Sequence of chain 1.D:
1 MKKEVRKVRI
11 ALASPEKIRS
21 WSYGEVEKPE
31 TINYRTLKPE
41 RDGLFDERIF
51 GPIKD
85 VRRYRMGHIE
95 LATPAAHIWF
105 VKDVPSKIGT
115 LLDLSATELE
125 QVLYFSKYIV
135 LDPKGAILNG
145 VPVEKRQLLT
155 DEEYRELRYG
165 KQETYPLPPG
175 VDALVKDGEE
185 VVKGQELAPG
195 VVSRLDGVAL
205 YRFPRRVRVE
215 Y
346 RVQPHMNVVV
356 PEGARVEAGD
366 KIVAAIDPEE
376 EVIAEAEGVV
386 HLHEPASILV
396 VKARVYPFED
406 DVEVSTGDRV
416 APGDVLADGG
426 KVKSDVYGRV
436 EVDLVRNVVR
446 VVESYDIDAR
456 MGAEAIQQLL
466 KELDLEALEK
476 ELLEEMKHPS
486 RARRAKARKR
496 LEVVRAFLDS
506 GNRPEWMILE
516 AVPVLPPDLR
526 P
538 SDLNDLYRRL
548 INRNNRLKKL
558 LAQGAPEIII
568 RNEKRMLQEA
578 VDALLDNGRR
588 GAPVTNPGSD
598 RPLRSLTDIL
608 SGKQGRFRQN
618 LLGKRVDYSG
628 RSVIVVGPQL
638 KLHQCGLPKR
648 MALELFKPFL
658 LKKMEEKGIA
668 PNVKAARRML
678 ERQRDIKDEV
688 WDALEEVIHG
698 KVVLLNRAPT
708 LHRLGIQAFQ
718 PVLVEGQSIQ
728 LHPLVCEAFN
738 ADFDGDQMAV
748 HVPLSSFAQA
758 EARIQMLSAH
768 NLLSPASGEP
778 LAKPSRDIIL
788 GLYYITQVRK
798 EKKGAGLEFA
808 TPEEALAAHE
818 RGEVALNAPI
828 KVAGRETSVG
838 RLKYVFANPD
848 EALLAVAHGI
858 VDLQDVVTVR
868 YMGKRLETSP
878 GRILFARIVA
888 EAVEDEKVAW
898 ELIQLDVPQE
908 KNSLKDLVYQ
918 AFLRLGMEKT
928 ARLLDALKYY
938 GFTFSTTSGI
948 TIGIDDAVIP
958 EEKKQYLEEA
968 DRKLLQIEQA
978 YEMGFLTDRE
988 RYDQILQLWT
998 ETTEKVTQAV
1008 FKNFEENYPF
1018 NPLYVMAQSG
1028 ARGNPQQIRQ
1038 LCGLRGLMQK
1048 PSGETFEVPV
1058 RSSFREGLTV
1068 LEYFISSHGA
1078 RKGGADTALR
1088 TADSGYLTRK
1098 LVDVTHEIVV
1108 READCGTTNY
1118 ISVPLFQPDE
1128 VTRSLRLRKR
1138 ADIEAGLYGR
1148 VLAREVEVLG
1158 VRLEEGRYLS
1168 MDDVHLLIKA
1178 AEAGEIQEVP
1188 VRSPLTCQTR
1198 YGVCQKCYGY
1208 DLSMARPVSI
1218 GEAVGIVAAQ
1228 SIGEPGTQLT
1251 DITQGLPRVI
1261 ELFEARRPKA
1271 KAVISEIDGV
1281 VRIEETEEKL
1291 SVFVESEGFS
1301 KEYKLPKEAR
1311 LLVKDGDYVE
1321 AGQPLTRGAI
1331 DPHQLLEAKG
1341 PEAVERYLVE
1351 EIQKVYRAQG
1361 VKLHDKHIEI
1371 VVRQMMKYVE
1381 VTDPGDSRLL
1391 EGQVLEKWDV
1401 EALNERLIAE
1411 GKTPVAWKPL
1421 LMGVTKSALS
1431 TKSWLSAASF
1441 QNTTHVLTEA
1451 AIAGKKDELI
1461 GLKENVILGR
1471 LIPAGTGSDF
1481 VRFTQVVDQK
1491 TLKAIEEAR

Binding-site contacts:
Ligand atom OP1 contacts residue ARG1031 of chain 1.C at 3.4 Å (salt-bridge).
Ligand atom O2 contacts residue PRO706 of chain 1.D at 2.7 Å.
Ligand atom N4 contacts residue G31 of chain 1.Q at 3.4 Å (h-bond).
Ligand atom C5 contacts residue G31 of chain 1.Q at 3.6 Å.
Ligand atom N1 contacts residue G31 of chain 1.Q at 3.2 Å.
Ligand atom C2 contacts residue G28 of chain 1.Q at 3.4 Å.
Ligand atom N3 contacts residue G28 of chain 1.Q at 3.0 Å (h-bond).
Ligand atom O2 contacts residue G29 of chain 1.Q at 2.6 Å (h-bond).
Ligand atom O6 contacts residue C30 of chain 1.Q at 3.3 Å (h-bond).
Ligand atom N3 contacts residue G32 of chain 1.Q at 2.9 Å (h-bond).
Ligand atom N3 contacts residue G31 of chain 1.Q at 3.1 Å (h-bond).
Ligand atom O2 contacts residue G31 of chain 1.Q at 2.6 Å (h-bond).
Ligand atom N1 contacts residue C30 of chain 1.Q at 3.0 Å (h-bond).
Ligand atom N4 contacts residue G32 of chain 1.Q at 3.0 Å (h-bond).
Ligand atom N4 contacts residue G29 of chain 1.Q at 3.4 Å (h-bond).
Ligand atom O2 contacts residue G26 of chain 1.Q at 3.2 Å (h-bond).
Ligand atom O2 contacts residue G28 of chain 1.Q at 2.4 Å (h-bond).
Ligand atom C6 contacts residue G31 of chain 1.Q at 3.2 Å.
Ligand atom C4' contacts residue ASP1003 of chain 1.C at 3.5 Å.
Ligand atom N2 contacts residue C30 of chain 1.Q at 2.6 Å (h-bond).
Ligand atom C5' contacts residue ARG628 of chain 1.D at 3.5 Å.
Ligand atom OP1 contacts residue PHE394 of chain 1.C at 3.0 Å.
Ligand atom N3 contacts residue G26 of chain 1.Q at 3.1 Å (h-bond).
Ligand atom C6 contacts residue SER1091 of chain 1.D at 2.9 Å.
Ligand atom C2 contacts residue G29 of chain 1.Q at 3.5 Å.
Ligand atom N3 contacts residue G31 of chain 1.Q at 3.5 Å.
Ligand atom O6 contacts residue G31 of chain 1.Q at 3.1 Å (h-bond).
Ligand atom C4' contacts residue MET1035 of chain 1.C at 3.6 Å (hydrophobic).
Ligand atom N3 contacts residue G29 of chain 1.Q at 3.1 Å (h-bond).
Ligand atom N4 contacts residue G28 of chain 1.Q at 3.5 Å (h-bond).
Ligand atom O2 contacts residue G32 of chain 1.Q at 2.6 Å (h-bond).
Ligand atom O3' contacts residue ARG628 of chain 1.D at 3.5 Å (salt-bridge).
Ligand atom N4 contacts residue G26 of chain 1.Q at 2.9 Å (h-bond).
Ligand atom N1 contacts residue G26 of chain 1.Q at 3.1 Å (h-bond).
Ligand atom C2 contacts residue G32 of chain 1.Q at 3.5 Å.
Ligand atom N2 contacts residue G31 of chain 1.Q at 3.5 Å.
Ligand atom O4' contacts residue SER1091 of chain 1.D at 3.0 Å.
Ligand atom N2 contacts residue C27 of chain 1.Q at 2.6 Å (h-bond).
Ligand atom O3' contacts residue ASP1003 of chain 1.C at 2.8 Å (salt-bridge).
Ligand atom O3' contacts residue MET1035 of chain 1.C at 3.1 Å (h-bond).

Sequence of chain 1.C:
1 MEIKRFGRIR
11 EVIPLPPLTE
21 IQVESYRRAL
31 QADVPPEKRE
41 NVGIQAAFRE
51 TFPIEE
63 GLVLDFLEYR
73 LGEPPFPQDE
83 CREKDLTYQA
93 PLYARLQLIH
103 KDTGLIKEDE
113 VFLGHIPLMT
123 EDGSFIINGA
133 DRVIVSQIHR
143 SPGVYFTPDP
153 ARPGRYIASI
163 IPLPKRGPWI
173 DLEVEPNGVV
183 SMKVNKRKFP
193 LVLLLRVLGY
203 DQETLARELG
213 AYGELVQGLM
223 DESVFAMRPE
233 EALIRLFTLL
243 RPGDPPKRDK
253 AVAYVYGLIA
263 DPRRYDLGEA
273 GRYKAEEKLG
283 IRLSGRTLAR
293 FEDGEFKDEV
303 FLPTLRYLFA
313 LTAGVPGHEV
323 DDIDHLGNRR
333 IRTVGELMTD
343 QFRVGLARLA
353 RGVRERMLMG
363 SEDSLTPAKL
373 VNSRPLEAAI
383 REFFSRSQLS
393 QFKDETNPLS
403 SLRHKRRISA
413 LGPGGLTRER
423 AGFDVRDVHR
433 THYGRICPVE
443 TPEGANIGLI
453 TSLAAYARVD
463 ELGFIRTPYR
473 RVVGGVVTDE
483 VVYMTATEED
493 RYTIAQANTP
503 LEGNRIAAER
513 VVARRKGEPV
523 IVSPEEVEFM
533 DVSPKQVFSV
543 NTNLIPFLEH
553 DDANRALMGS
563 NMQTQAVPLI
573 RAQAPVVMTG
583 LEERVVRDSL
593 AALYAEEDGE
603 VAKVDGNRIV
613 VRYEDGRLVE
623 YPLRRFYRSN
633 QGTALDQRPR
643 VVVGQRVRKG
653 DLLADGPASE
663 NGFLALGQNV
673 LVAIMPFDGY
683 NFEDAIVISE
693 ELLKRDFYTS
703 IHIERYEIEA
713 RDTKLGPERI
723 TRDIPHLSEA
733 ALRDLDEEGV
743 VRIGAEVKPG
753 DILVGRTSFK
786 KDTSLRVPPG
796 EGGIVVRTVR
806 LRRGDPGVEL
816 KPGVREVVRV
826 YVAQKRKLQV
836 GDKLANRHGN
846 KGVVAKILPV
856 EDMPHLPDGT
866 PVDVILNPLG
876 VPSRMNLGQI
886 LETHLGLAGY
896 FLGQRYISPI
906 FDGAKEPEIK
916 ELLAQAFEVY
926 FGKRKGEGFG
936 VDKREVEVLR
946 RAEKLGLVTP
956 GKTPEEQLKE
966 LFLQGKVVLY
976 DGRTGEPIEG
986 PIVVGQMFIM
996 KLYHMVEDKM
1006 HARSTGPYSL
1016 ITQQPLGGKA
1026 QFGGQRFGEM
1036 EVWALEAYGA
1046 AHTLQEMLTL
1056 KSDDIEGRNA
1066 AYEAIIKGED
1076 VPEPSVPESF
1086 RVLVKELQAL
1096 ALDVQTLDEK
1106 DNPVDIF

A small-molecule ligand and the protein it binds are described below.
Small molecule (SMILES): Nc1ccn([C@H]2C[C@H](O[P](=O)(O)OC[C@H]3O[C@@H](n4ccc(N)nc4=O)C[C@@H]3O[P](=O)(O)OC[C@H]3O[C@@H](n4cnc5c(=O)nc(N)[nH]c54)C[C@@H]3O[P](=O)(O)OC[C@H]3O[C@@H](n4ccc(N)nc4=O)C[C@@H]3O[P](=O)(O)OC[C@H]3O[C@@H](n4ccc(N)nc4=O)C[C@@H]3O[P](=O)(O)OC[C@H]3O[C@@H](n4cnc5c(=O)nc(N)[nH]c54)C[C@@H]3O[P](=O)(O)OC[C@H]3O[C@@H](n4ccc(N)nc4=O)C[C@@H]3O)[C@@H](CO)O2)c(=O)n1